This protein binds this small molecule.
Small molecule (SMILES): Nc1cc(C(Cl)=C(Cl)Cl)c(S(N)(=O)=O)cc1S(N)(=O)=O

Sequence of chain 1.A:
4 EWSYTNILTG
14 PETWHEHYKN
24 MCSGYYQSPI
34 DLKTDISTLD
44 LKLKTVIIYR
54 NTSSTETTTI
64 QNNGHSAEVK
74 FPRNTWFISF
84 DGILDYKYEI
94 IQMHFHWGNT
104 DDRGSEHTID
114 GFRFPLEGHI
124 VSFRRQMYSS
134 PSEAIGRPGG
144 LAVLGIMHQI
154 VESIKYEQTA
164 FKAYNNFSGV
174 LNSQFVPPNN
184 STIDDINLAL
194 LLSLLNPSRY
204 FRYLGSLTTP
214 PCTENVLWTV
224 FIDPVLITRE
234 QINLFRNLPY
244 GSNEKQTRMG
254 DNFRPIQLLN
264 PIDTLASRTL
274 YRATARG

Binding-site contacts:
Ligand atom CL contacts residue THR212 of chain 1.A at 3.2 Å.
Ligand atom S1 contacts residue THR211 of chain 1.A at 3.8 Å.
Ligand atom C6 contacts residue ZN1 of chain 1.C at 3.7 Å.
Ligand atom CL1 contacts residue ASN66 of chain 1.A at 3.6 Å.
Ligand atom O2 contacts residue LEU210 of chain 1.A at 3.3 Å.
Ligand atom S1 contacts residue HIS97 of chain 1.A at 3.6 Å.
Ligand atom O3 contacts residue TYR7 of chain 1.A at 3.3 Å (h-bond).
Ligand atom CL2 contacts residue GLN95 of chain 1.A at 3.5 Å.
Ligand atom N2 contacts residue TRP5 of chain 1.A at 3.5 Å.
Ligand atom C5 contacts residue HIS97 of chain 1.A at 3.7 Å.
Ligand atom N1 contacts residue HIS99 of chain 1.A at 3.4 Å (h-bond).
Ligand atom N contacts residue VAL124 of chain 1.A at 3.9 Å.
Ligand atom O contacts residue SER69 of chain 1.A at 3.7 Å.
Ligand atom O1 contacts residue VAL124 of chain 1.A at 3.8 Å.
Ligand atom N1 contacts residue THR211 of chain 1.A at 2.7 Å (h-bond).
Ligand atom N1 contacts residue HIS122 of chain 1.A at 3.4 Å (h-bond).
Ligand atom C6 contacts residue HIS97 of chain 1.A at 3.3 Å.
Ligand atom CL2 contacts residue ASN66 of chain 1.A at 3.5 Å.
Ligand atom N1 contacts residue ZN1 of chain 1.C at 2.0 Å.
Ligand atom O2 contacts residue THR211 of chain 1.A at 2.8 Å (h-bond).
Ligand atom N2 contacts residue THR212 of chain 1.A at 3.7 Å.
Ligand atom CL2 contacts residue GLU71 of chain 1.A at 3.0 Å.
Ligand atom N contacts residue LEU210 of chain 1.A at 3.7 Å.
Ligand atom O contacts residue HIS68 of chain 1.A at 3.9 Å.
Ligand atom S1 contacts residue ZN1 of chain 1.C at 3.1 Å.
Ligand atom C4 contacts residue GLN95 of chain 1.A at 3.6 Å.
Ligand atom C7 contacts residue HIS97 of chain 1.A at 3.4 Å.
Ligand atom O contacts residue ASN66 of chain 1.A at 3.2 Å (h-bond).
Ligand atom O3 contacts residue HIS99 of chain 1.A at 3.7 Å.
Ligand atom O3 contacts residue THR212 of chain 1.A at 3.5 Å.
Ligand atom C7 contacts residue ZN1 of chain 1.C at 3.7 Å.
Ligand atom N2 contacts residue HIS68 of chain 1.A at 3.3 Å.
Ligand atom C3 contacts residue ASN66 of chain 1.A at 3.6 Å.
Ligand atom C5 contacts residue GLN95 of chain 1.A at 3.9 Å.
Ligand atom N1 contacts residue HIS97 of chain 1.A at 3.3 Å (h-bond).
Ligand atom N1 contacts residue GLU109 of chain 1.A at 3.7 Å.
Ligand atom O1 contacts residue HIS97 of chain 1.A at 3.2 Å.
Ligand atom C contacts residue THR212 of chain 1.A at 3.9 Å.
Ligand atom O1 contacts residue ZN1 of chain 1.C at 3.2 Å.
Ligand atom O1 contacts residue HIS122 of chain 1.A at 3.9 Å.